Sequence of chain 1.B:
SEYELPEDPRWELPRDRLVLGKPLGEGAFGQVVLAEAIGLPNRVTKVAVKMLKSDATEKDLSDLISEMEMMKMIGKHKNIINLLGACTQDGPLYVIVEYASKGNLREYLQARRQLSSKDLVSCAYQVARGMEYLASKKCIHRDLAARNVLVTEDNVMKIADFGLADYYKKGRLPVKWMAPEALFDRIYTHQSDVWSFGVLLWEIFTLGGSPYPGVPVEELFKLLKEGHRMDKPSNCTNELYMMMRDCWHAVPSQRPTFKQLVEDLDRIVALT

Binding-site contacts:
Ligand atom O2 contacts residue ALA57 of chain 1.B at 4.0 Å.
Ligand atom C2 contacts residue LEU175 of chain 1.B at 3.8 Å (hydrophobic).
Ligand atom C2 contacts residue ALA57 of chain 1.B at 3.8 Å (hydrophobic).
Ligand atom C12 contacts residue GLY30 of chain 1.B at 3.4 Å.
Ligand atom O2 contacts residue ALA109 of chain 1.B at 2.8 Å (h-bond).
Ligand atom C5' contacts residue GLY112 of chain 1.B at 3.5 Å.
Ligand atom N1 contacts residue ALA57 of chain 1.B at 3.5 Å.
Ligand atom C8 contacts residue LEU175 of chain 1.B at 3.3 Å (hydrophobic).
Ligand atom C2' contacts residue LEU29 of chain 1.B at 3.9 Å (hydrophobic).
Ligand atom C4' contacts residue GLY112 of chain 1.B at 3.4 Å.
Ligand atom C7 contacts residue ILE90 of chain 1.B at 3.6 Å (hydrophobic).
Ligand atom N1 contacts residue LEU175 of chain 1.B at 3.6 Å.
Ligand atom N1 contacts residue GLU107 of chain 1.B at 2.8 Å (salt-bridge).
Ligand atom C5' contacts residue LEU29 of chain 1.B at 4.0 Å (hydrophobic).
Ligand atom C4 contacts residue LEU175 of chain 1.B at 3.7 Å (hydrophobic).
Ligand atom C8 contacts residue GLU107 of chain 1.B at 3.7 Å.
Ligand atom O3 contacts residue ALA33 of chain 1.B at 3.8 Å.
Ligand atom C9 contacts residue LEU175 of chain 1.B at 3.3 Å (hydrophobic).
Ligand atom C5' contacts residue ALA109 of chain 1.B at 3.1 Å (hydrophobic).
Ligand atom O2 contacts residue GLU107 of chain 1.B at 4.0 Å.
Ligand atom C10 contacts residue LEU29 of chain 1.B at 4.0 Å (hydrophobic).
Ligand atom O3 contacts residue PHE34 of chain 1.B at 3.7 Å.
Ligand atom C2 contacts residue GLU107 of chain 1.B at 3.8 Å.
Ligand atom C2 contacts residue ALA109 of chain 1.B at 3.8 Å (hydrophobic).
Ligand atom N1' contacts residue LEU29 of chain 1.B at 4.0 Å.
Ligand atom O4 contacts residue PHE34 of chain 1.B at 3.9 Å.
Ligand atom C7 contacts residue LEU175 of chain 1.B at 3.8 Å (hydrophobic).
Ligand atom C4 contacts residue PHE34 of chain 1.B at 3.8 Å (hydrophobic).
Ligand atom C3 contacts residue LEU175 of chain 1.B at 3.6 Å (hydrophobic).
Ligand atom C7 contacts residue VAL106 of chain 1.B at 3.5 Å (hydrophobic).
Ligand atom C5 contacts residue PHE34 of chain 1.B at 3.8 Å (hydrophobic).
Ligand atom O3 contacts residue GLY30 of chain 1.B at 3.8 Å.
Ligand atom C8 contacts residue ALA57 of chain 1.B at 4.0 Å (hydrophobic).
Ligand atom O2 contacts residue TYR108 of chain 1.B at 3.4 Å.
Ligand atom C11 contacts residue GLY112 of chain 1.B at 3.5 Å.
Ligand atom C14 contacts residue PHE34 of chain 1.B at 3.8 Å (hydrophobic).
Ligand atom C12 contacts residue LEU29 of chain 1.B at 3.7 Å (hydrophobic).
Ligand atom O4 contacts residue ASN113 of chain 1.B at 3.0 Å (h-bond).
Ligand atom O2 contacts residue LEU29 of chain 1.B at 3.8 Å.
Ligand atom N1' contacts residue ALA109 of chain 1.B at 3.1 Å (h-bond).

This small molecule binds to this protein.
Small molecule (SMILES): Cc1c[nH]c(/C=C2\C(=O)Nc3ccccc32)c1CCC(=O)O